Sequence of chain 1.A:
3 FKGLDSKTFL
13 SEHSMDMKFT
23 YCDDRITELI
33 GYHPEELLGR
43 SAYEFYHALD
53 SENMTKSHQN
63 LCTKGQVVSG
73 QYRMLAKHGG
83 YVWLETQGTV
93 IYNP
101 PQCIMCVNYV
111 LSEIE

Binding-site contacts:
Ligand atom C10 contacts residue TYR48 of chain 1.A at 3.7 Å (hydrophobic).
Ligand atom CL1 contacts residue PHE47 of chain 1.A at 3.7 Å.
Ligand atom C8 contacts residue MET76 of chain 1.A at 3.7 Å (hydrophobic).
Ligand atom O1 contacts residue GLY90 of chain 1.A at 3.5 Å.
Ligand atom F1 contacts residue SER59 of chain 1.A at 3.0 Å.
Ligand atom C13 contacts residue ASN108 of chain 1.A at 3.8 Å.
Ligand atom C10 contacts residue ALA44 of chain 1.A at 3.7 Å (hydrophobic).
Ligand atom O4 contacts residue MET19 of chain 1.A at 3.4 Å.
Ligand atom CL1 contacts residue TYR48 of chain 1.A at 3.5 Å.
Ligand atom O3 contacts residue ALA44 of chain 1.A at 3.6 Å.
Ligand atom O3 contacts residue HIS15 of chain 1.A at 3.4 Å.
Ligand atom C6 contacts residue THR88 of chain 1.A at 3.4 Å.
Ligand atom O1 contacts residue VAL69 of chain 1.A at 3.5 Å.
Ligand atom C14 contacts residue LEU63 of chain 1.A at 3.4 Å (hydrophobic).
Ligand atom O4 contacts residue LEU63 of chain 1.A at 3.8 Å.
Ligand atom O2 contacts residue SER71 of chain 1.A at 3.2 Å.
Ligand atom CL1 contacts residue MET76 of chain 1.A at 3.6 Å.
Ligand atom O4 contacts residue HIS60 of chain 1.A at 3.0 Å (h-bond).
Ligand atom C7 contacts residue SER59 of chain 1.A at 3.2 Å.
Ligand atom C5 contacts residue TYR74 of chain 1.A at 3.4 Å (hydrophobic).
Ligand atom C12 contacts residue HIS15 of chain 1.A at 3.7 Å.
Ligand atom C12 contacts residue SER13 of chain 1.A at 3.6 Å.
Ligand atom F2 contacts residue HIS60 of chain 1.A at 3.6 Å.
Ligand atom C9 contacts residue TYR74 of chain 1.A at 3.7 Å (hydrophobic).
Ligand atom F3 contacts residue ASN108 of chain 1.A at 3.1 Å.
Ligand atom O2 contacts residue THR88 of chain 1.A at 3.5 Å.
Ligand atom O1 contacts residue LEU63 of chain 1.A at 3.4 Å.
Ligand atom BR1 contacts residue HIS15 of chain 1.A at 3.5 Å.
Ligand atom C11 contacts residue HIS15 of chain 1.A at 3.8 Å.
Ligand atom C5 contacts residue TYR48 of chain 1.A at 3.5 Å (hydrophobic).
Ligand atom BR1 contacts residue MET19 of chain 1.A at 3.7 Å.
Ligand atom C3 contacts residue CYS106 of chain 1.A at 3.6 Å (hydrophobic).
Ligand atom C12 contacts residue ASN108 of chain 1.A at 3.7 Å.
Ligand atom C3 contacts residue TYR48 of chain 1.A at 3.7 Å (hydrophobic).
Ligand atom CL1 contacts residue TYR74 of chain 1.A at 3.8 Å.
Ligand atom C4 contacts residue CYS106 of chain 1.A at 3.8 Å (hydrophobic).
Ligand atom F3 contacts residue PHE11 of chain 1.A at 3.3 Å.
Ligand atom C4 contacts residue TYR48 of chain 1.A at 3.4 Å (hydrophobic).
Ligand atom F1 contacts residue MET56 of chain 1.A at 3.0 Å.
Ligand atom F1 contacts residue SER71 of chain 1.A at 3.2 Å.

The protein below binds the small molecule below.
Small molecule (SMILES): O=S(=O)(c1ccc(Oc2cc(F)cc(Cl)c2)c(Br)c1CO)C(F)F